This protein binds this small molecule.
Small molecule (SMILES): CC12CCC(CC1)C2(C)C

Binding-site contacts:
Ligand atom C5 contacts residue ALA279 of chain 1.B at 4.0 Å (hydrophobic).
Ligand atom C10 contacts residue VAL458 of chain 1.B at 3.6 Å (hydrophobic).
Ligand atom C6 contacts residue VAL348 of chain 1.B at 4.4 Å (hydrophobic).
Ligand atom C2 contacts residue LEU344 of chain 1.B at 3.8 Å (hydrophobic).
Ligand atom C6 contacts residue ILE95 of chain 1.B at 4.3 Å (hydrophobic).
Ligand atom C2 contacts residue PHE187 of chain 1.B at 4.1 Å (hydrophobic).
Ligand atom C10 contacts residue ILE82 of chain 1.B at 3.5 Å (hydrophobic).
Ligand atom C9 contacts residue ILE190 of chain 1.B at 4.3 Å (hydrophobic).
Ligand atom C3 contacts residue THR283 of chain 1.B at 4.1 Å.
Ligand atom C9 contacts residue PHE278 of chain 1.B at 4.4 Å (hydrophobic).
Ligand atom C4 contacts residue PHE278 of chain 1.B at 4.5 Å (hydrophobic).
Ligand atom C3 contacts residue PHE187 of chain 1.B at 4.3 Å (hydrophobic).
Ligand atom C5 contacts residue ILE95 of chain 1.B at 3.6 Å (hydrophobic).
Ligand atom C8 contacts residue PHE96 of chain 1.B at 4.2 Å (hydrophobic).
Ligand atom C10 contacts residue VAL348 of chain 1.B at 4.2 Å (hydrophobic).
Ligand atom C9 contacts residue PHE187 of chain 1.B at 3.5 Å (hydrophobic).

Sequence of chain 1.B:
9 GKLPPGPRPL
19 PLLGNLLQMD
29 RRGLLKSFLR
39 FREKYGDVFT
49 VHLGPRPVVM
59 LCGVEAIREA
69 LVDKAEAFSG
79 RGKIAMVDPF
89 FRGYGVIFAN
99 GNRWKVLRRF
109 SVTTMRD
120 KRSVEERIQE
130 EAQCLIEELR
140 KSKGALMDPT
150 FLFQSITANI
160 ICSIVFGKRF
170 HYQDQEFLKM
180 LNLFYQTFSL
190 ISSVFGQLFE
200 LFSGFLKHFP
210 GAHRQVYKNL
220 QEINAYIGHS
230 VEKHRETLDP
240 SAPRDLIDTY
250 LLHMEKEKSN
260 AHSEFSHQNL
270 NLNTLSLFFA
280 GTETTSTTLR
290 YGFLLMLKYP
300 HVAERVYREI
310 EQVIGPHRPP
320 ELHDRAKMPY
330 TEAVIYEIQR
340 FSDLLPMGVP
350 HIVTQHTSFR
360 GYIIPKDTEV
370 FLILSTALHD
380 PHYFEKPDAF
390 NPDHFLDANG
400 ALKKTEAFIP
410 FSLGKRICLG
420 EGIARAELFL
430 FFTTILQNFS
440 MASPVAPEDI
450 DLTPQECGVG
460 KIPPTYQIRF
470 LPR